Sequence of chain 3.A:
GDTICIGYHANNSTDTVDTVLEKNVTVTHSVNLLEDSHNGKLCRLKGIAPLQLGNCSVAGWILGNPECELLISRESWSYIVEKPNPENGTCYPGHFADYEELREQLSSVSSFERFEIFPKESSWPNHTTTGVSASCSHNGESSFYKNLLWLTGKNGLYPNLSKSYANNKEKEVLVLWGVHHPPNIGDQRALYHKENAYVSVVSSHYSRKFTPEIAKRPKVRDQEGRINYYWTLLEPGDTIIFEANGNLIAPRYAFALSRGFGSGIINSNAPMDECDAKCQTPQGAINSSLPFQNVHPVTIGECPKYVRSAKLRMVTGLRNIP

A small-molecule ligand and the protein it binds are described below.
Small molecule (SMILES): CC(=O)N[C@H]1[C@H](O[C@H]2[C@H](O)[C@@H](NC(C)=O)CO[C@@H]2CO)O[C@H](CO)[C@@H](O[C@@H]2O[C@H](CO)[C@@H](O)[C@H](O)[C@@H]2O)[C@@H]1O

Binding-site contacts:
Ligand atom C8 contacts residue ARG224 of chain 3.A at 4.1 Å.
Ligand atom O6 contacts residue ASN58 of chain 3.A at 4.3 Å.
Ligand atom C7 contacts residue ASN68 of chain 3.A at 4.0 Å.
Ligand atom C8 contacts residue NAG2 of chain 3.E at 3.4 Å.
Ligand atom O6 contacts residue NAG1 of chain 3.E at 3.3 Å (h-bond).
Ligand atom C3 contacts residue ASN91 of chain 3.A at 3.8 Å.
Ligand atom C1 contacts residue GLU90 of chain 3.A at 4.1 Å.
Ligand atom C8 contacts residue SER140 of chain 3.A at 3.7 Å.
Ligand atom O7 contacts residue CYS94 of chain 3.A at 3.8 Å.
Ligand atom N2 contacts residue ARG224 of chain 3.A at 3.3 Å (salt-bridge).
Ligand atom C8 contacts residue GLU70 of chain 3.A at 3.7 Å.
Ligand atom O6 contacts residue ARG224 of chain 3.A at 3.7 Å.
Ligand atom O7 contacts residue ASN91 of chain 3.A at 2.8 Å (h-bond).
Ligand atom C2 contacts residue ARG224 of chain 3.A at 3.1 Å.
Ligand atom O5 contacts residue ARG224 of chain 3.A at 4.2 Å.
Ligand atom C4 contacts residue ASN91 of chain 3.A at 4.2 Å.
Ligand atom C7 contacts residue GLU70 of chain 3.A at 3.9 Å.
Ligand atom C6 contacts residue GLU90 of chain 3.A at 3.8 Å.
Ligand atom C8 contacts residue ASN68 of chain 3.A at 3.5 Å.
Ligand atom C1 contacts residue GLU70 of chain 3.A at 4.2 Å.
Ligand atom C1 contacts residue ASN91 of chain 3.A at 1.4 Å.
Ligand atom C3 contacts residue ARG224 of chain 3.A at 3.3 Å.
Ligand atom O7 contacts residue ASN68 of chain 3.A at 3.6 Å (h-bond).
Ligand atom C8 contacts residue SER138 of chain 3.A at 4.1 Å.
Ligand atom O6 contacts residue GLU90 of chain 3.A at 3.4 Å.
Ligand atom O3 contacts residue ARG224 of chain 3.A at 2.5 Å (salt-bridge).
Ligand atom O5 contacts residue GLU90 of chain 3.A at 3.6 Å.
Ligand atom N2 contacts residue GLU70 of chain 3.A at 3.6 Å.
Ligand atom C8 contacts residue CYS139 of chain 3.A at 4.2 Å (hydrophobic).
Ligand atom C8 contacts residue CYS94 of chain 3.A at 3.8 Å (hydrophobic).
Ligand atom C7 contacts residue ASN91 of chain 3.A at 3.1 Å.
Ligand atom C7 contacts residue ARG224 of chain 3.A at 3.5 Å.
Ligand atom C2 contacts residue ASN91 of chain 3.A at 2.4 Å.
Ligand atom O7 contacts residue ARG224 of chain 3.A at 3.5 Å (salt-bridge).
Ligand atom O6 contacts residue ASN91 of chain 3.A at 4.3 Å.
Ligand atom N2 contacts residue ASN91 of chain 3.A at 2.9 Å (h-bond).
Ligand atom C4 contacts residue ARG224 of chain 3.A at 4.1 Å.
Ligand atom C5 contacts residue ASN91 of chain 3.A at 3.6 Å.
Ligand atom O5 contacts residue ASN91 of chain 3.A at 2.3 Å (h-bond).
Ligand atom C7 contacts residue CYS94 of chain 3.A at 4.2 Å (hydrophobic).